A protein and the small-molecule ligand that binds it are described below.
Small molecule (SMILES): C=C(C)[C@@H]1CC[C@]2(C)O[C@@H]2C1

Sequence of chain 1.B:
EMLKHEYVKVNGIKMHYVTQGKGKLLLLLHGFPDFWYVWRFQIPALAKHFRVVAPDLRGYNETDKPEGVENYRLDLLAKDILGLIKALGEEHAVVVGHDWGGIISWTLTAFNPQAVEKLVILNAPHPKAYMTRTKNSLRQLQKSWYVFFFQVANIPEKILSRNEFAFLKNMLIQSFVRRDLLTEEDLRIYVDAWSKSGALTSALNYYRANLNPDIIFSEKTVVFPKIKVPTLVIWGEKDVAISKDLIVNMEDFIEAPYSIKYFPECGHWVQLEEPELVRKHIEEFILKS

Binding-site contacts:
Ligand atom C22 contacts residue MET173 of chain 1.B at 3.5 Å (hydrophobic).
Ligand atom C22 contacts residue PHE152 of chain 1.B at 4.4 Å (hydrophobic).
Ligand atom C22 contacts residue TRP147 of chain 1.B at 3.8 Å (hydrophobic).
Ligand atom C21 contacts residue MET173 of chain 1.B at 3.3 Å (hydrophobic).
Ligand atom C6 contacts residue MET173 of chain 1.B at 3.8 Å (hydrophobic).
Ligand atom C6 contacts residue TYR148 of chain 1.B at 4.2 Å (hydrophobic).
Ligand atom C21 contacts residue PHE169 of chain 1.B at 4.1 Å (hydrophobic).
Ligand atom O14 contacts residue TRP271 of chain 1.B at 3.8 Å.
Ligand atom C2 contacts residue MET173 of chain 1.B at 4.1 Å (hydrophobic).
Ligand atom C3 contacts residue TYR148 of chain 1.B at 4.5 Å (hydrophobic).
Ligand atom C4 contacts residue MET173 of chain 1.B at 3.7 Å (hydrophobic).
Ligand atom C8 contacts residue SER177 of chain 1.B at 4.4 Å.
Ligand atom C17 contacts residue PHE152 of chain 1.B at 4.2 Å (hydrophobic).
Ligand atom C17 contacts residue PHE169 of chain 1.B at 4.5 Å (hydrophobic).
Ligand atom O14 contacts residue SER177 of chain 1.B at 3.2 Å (h-bond).
Ligand atom C21 contacts residue PHE152 of chain 1.B at 4.3 Å (hydrophobic).
Ligand atom C17 contacts residue MET173 of chain 1.B at 3.4 Å (hydrophobic).
Ligand atom C7 contacts residue TRP271 of chain 1.B at 4.4 Å (hydrophobic).
Ligand atom C5 contacts residue SER177 of chain 1.B at 4.1 Å.
Ligand atom C8 contacts residue TYR148 of chain 1.B at 4.0 Å (hydrophobic).
Ligand atom C3 contacts residue SER177 of chain 1.B at 4.0 Å.
Ligand atom O14 contacts residue MET173 of chain 1.B at 3.9 Å.
Ligand atom C2 contacts residue PHE34 of chain 1.B at 4.1 Å (hydrophobic).
Ligand atom C21 contacts residue LEU170 of chain 1.B at 3.6 Å (hydrophobic).
Ligand atom C5 contacts residue TYR148 of chain 1.B at 4.1 Å (hydrophobic).
Ligand atom C22 contacts residue PHE169 of chain 1.B at 3.8 Å (hydrophobic).
Ligand atom C22 contacts residue TYR148 of chain 1.B at 3.7 Å (hydrophobic).
Ligand atom C8 contacts residue ALA243 of chain 1.B at 3.4 Å (hydrophobic).